Binding-site contacts:
Ligand atom C2 contacts residue SER476 of chain 1.A at 3.5 Å.
Ligand atom C2' contacts residue GLY477 of chain 1.A at 3.6 Å.
Ligand atom O2G contacts residue GLU70 of chain 1.A at 3.4 Å (salt-bridge).
Ligand atom C3B contacts residue MG1 of chain 1.C at 3.3 Å.
Ligand atom N7 contacts residue ASN478 of chain 1.A at 3.3 Å (h-bond).
Ligand atom O1A contacts residue TYR35 of chain 1.A at 2.9 Å (h-bond).
Ligand atom PA contacts residue TYR35 of chain 1.A at 3.5 Å.
Ligand atom C8 contacts residue TYR35 of chain 1.A at 3.4 Å (hydrophobic).
Ligand atom O5' contacts residue TYR35 of chain 1.A at 3.5 Å (h-bond).
Ligand atom N9 contacts residue GLY477 of chain 1.A at 3.5 Å (h-bond).
Ligand atom O2B contacts residue MG1 of chain 1.B at 3.5 Å.
Ligand atom C4 contacts residue GLY477 of chain 1.A at 3.6 Å.
Ligand atom PG contacts residue MG1 of chain 1.C at 3.6 Å.
Ligand atom O3G contacts residue MG1 of chain 1.C at 3.8 Å.
Ligand atom O2B contacts residue GLU70 of chain 1.A at 2.9 Å (salt-bridge).
Ligand atom N3 contacts residue SER476 of chain 1.A at 3.5 Å.
Ligand atom O1B contacts residue ASN53 of chain 1.A at 3.6 Å.
Ligand atom N7 contacts residue ILE42 of chain 1.A at 3.5 Å.
Ligand atom C6 contacts residue GLY477 of chain 1.A at 3.7 Å.
Ligand atom N6 contacts residue ASN442 of chain 1.A at 3.0 Å (h-bond).
Ligand atom O3G contacts residue ALA239 of chain 1.A at 3.6 Å.
Ligand atom C5 contacts residue GLY477 of chain 1.A at 3.4 Å.
Ligand atom O2G contacts residue MG1 of chain 1.B at 3.7 Å.
Ligand atom C2 contacts residue VAL474 of chain 1.A at 3.6 Å (hydrophobic).
Ligand atom O2G contacts residue FGR1 of chain 1.G at 2.9 Å (h-bond).
Ligand atom N3 contacts residue GLY477 of chain 1.A at 3.4 Å (h-bond).
Ligand atom C5 contacts residue ASN478 of chain 1.A at 3.5 Å.
Ligand atom N6 contacts residue ASN478 of chain 1.A at 3.5 Å (h-bond).
Ligand atom N7 contacts residue TYR35 of chain 1.A at 3.4 Å.
Ligand atom C5 contacts residue ILE42 of chain 1.A at 3.6 Å (hydrophobic).
Ligand atom C6 contacts residue ASN442 of chain 1.A at 3.7 Å.
Ligand atom C2 contacts residue GLY477 of chain 1.A at 3.6 Å.
Ligand atom O2G contacts residue MG1 of chain 1.C at 3.1 Å.
Ligand atom C8 contacts residue GLY477 of chain 1.A at 3.5 Å.
Ligand atom N1 contacts residue ASN442 of chain 1.A at 3.6 Å.
Ligand atom O3' contacts residue ASN53 of chain 1.A at 3.3 Å.
Ligand atom O2B contacts residue MG1 of chain 1.C at 3.7 Å.
Ligand atom N7 contacts residue GLY477 of chain 1.A at 3.5 Å.
Ligand atom O2A contacts residue TYR35 of chain 1.A at 3.0 Å.
Ligand atom O1A contacts residue MG1 of chain 1.B at 3.0 Å.

The small molecule below binds the protein below.
Small molecule (SMILES): Nc1ncnc2c1ncn2[C@@H]1O[C@H](CO[P](=O)(O)O[P](=O)(O)CP(=O)(O)O)[C@@H](O)[C@H]1O

Sequence of chain 1.A:
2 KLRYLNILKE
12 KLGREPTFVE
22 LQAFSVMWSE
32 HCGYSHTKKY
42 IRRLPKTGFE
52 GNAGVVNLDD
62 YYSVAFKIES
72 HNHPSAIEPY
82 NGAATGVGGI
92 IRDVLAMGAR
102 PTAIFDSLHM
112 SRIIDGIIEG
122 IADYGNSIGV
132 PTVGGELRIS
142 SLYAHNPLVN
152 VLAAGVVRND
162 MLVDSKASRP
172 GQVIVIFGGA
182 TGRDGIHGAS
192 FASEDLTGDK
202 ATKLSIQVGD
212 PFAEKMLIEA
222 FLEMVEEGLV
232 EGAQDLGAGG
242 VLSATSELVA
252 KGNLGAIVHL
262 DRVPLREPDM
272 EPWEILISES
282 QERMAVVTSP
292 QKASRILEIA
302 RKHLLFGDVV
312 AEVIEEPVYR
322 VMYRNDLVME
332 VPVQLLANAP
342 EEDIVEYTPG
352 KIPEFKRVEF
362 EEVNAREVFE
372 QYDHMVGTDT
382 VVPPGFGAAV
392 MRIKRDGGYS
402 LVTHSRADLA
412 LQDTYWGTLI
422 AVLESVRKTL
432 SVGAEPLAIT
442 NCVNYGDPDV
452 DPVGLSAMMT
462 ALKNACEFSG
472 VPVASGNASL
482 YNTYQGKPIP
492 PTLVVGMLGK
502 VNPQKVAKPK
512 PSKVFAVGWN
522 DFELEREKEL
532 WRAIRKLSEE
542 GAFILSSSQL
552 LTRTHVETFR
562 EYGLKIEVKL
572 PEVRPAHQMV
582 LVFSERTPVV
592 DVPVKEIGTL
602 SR